A small-molecule ligand and the protein it binds are described below.
Small molecule (SMILES): Nc1nc2c(ncn2[C@@H]2O[C@H](CO[P](=O)(O)O[C@H]3[C@@H](O)[C@H](n4cnc5c4NC=NC5N)O[C@@H]3CO)[C@@H](O[P](=O)(O)OC[C@H]3O[C@@H](n4cnc5c4NC=NC5N)[C@H](O)[C@@H]3O[P](=O)(O)OC[C@H]3O[C@@H](n4cnc5c(=O)[nH]c(N)nc54)[C@H](O)[C@@H]3O[P](=O)(O)OC[C@H]3O[C@@H](n4cnc5c4NC=NC5N)[C@H](O)[C@@H]3O[P](=O)(O)OC[C@H]3O[C@@H](n4ccc(=O)[nH]c4=O)[C@H](O)[C@@H]3O)[C@H]2O)c(=O)[nH]1

Binding-site contacts:
Ligand atom N3 contacts residue TYR49 of chain 1.A at 2.9 Å.
Ligand atom C1' contacts residue ARG40 of chain 1.A at 3.4 Å.
Ligand atom C2 contacts residue TYR49 of chain 1.A at 3.0 Å (hydrophobic).
Ligand atom N7 contacts residue TRP7 of chain 1.A at 3.3 Å (h-bond).
Ligand atom O2' contacts residue PRO37 of chain 1.A at 2.8 Å (h-bond).
Ligand atom C6 contacts residue ARG35 of chain 1.A at 3.1 Å.
Ligand atom N9 contacts residue TRP7 of chain 1.A at 3.3 Å.
Ligand atom C8 contacts residue TYR49 of chain 1.A at 3.5 Å (hydrophobic).
Ligand atom N1 contacts residue ARG35 of chain 1.A at 3.5 Å (salt-bridge).
Ligand atom C2 contacts residue ARG35 of chain 1.A at 3.4 Å.
Ligand atom N7 contacts residue LYS78 of chain 1.A at 3.4 Å.
Ligand atom N7 contacts residue TRP7 of chain 1.A at 3.2 Å.
Ligand atom O5' contacts residue ARG40 of chain 1.A at 3.1 Å.
Ligand atom C4' contacts residue TYR49 of chain 1.A at 2.9 Å (hydrophobic).
Ligand atom N1 contacts residue ASN81 of chain 1.A at 3.3 Å (h-bond).
Ligand atom O6 contacts residue ARG35 of chain 1.A at 3.1 Å (salt-bridge).
Ligand atom C8 contacts residue TRP7 of chain 1.A at 3.2 Å (hydrophobic).
Ligand atom C4' contacts residue ARG40 of chain 1.A at 3.0 Å.
Ligand atom C2 contacts residue LEU36 of chain 1.A at 3.2 Å (hydrophobic).
Ligand atom O3' contacts residue ARG40 of chain 1.A at 3.4 Å (salt-bridge).
Ligand atom C4 contacts residue TRP7 of chain 1.A at 3.4 Å (hydrophobic).
Ligand atom N6 contacts residue THR5 of chain 1.A at 3.2 Å (h-bond).
Ligand atom C8 contacts residue ARG35 of chain 1.A at 3.5 Å.
Ligand atom O6 contacts residue LYS78 of chain 1.A at 3.1 Å (salt-bridge).
Ligand atom OP2 contacts residue ARG45 of chain 1.A at 2.8 Å (salt-bridge).
Ligand atom OP1 contacts residue PHE47 of chain 1.A at 3.3 Å.
Ligand atom N2 contacts residue ASN81 of chain 1.A at 3.1 Å (h-bond).
Ligand atom N1 contacts residue ARG35 of chain 1.A at 3.5 Å.
Ligand atom OP1 contacts residue ARG40 of chain 1.A at 3.1 Å.
Ligand atom C5 contacts residue ARG35 of chain 1.A at 3.1 Å.
Ligand atom N3 contacts residue PRO37 of chain 1.A at 3.2 Å.
Ligand atom N3 contacts residue LEU36 of chain 1.A at 2.9 Å (h-bond).
Ligand atom C1' contacts residue TYR49 of chain 1.A at 3.1 Å (hydrophobic).
Ligand atom O4' contacts residue ARG40 of chain 1.A at 3.0 Å (salt-bridge).
Ligand atom OP1 contacts residue THR9 of chain 1.A at 3.1 Å.
Ligand atom OP1 contacts residue ARG45 of chain 1.A at 3.2 Å (salt-bridge).
Ligand atom O4' contacts residue TYR49 of chain 1.A at 2.8 Å (h-bond).
Ligand atom N7 contacts residue ARG35 of chain 1.A at 3.1 Å.
Ligand atom O2' contacts residue ARG40 of chain 1.A at 2.9 Å (salt-bridge).
Ligand atom O4' contacts residue TRP7 of chain 1.A at 3.4 Å.

Sequence of chain 1.A:
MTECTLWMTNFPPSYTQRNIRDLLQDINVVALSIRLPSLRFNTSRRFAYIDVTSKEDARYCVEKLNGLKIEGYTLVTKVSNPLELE